Binding-site contacts:
Ligand atom C7 contacts residue ASN12 of chain 5.J at 3.9 Å.
Ligand atom N2 contacts residue ASN12 of chain 5.J at 3.8 Å.
Ligand atom O5 contacts residue ASN12 of chain 5.J at 2.7 Å (h-bond).
Ligand atom O7 contacts residue ASN12 of chain 5.J at 3.7 Å.
Ligand atom C1 contacts residue ASN12 of chain 5.J at 2.1 Å.
Ligand atom C5 contacts residue ASN12 of chain 5.J at 4.1 Å.
Ligand atom C2 contacts residue ASN12 of chain 5.J at 3.2 Å.

This small molecule binds to this protein.
Small molecule (SMILES): CC(=O)N[C@H]1[C@H](O[C@H]2[C@H](O)[C@@H](NC(C)=O)CO[C@@H]2CO)O[C@H](CO)[C@@H](O)[C@@H]1O

Sequence of chain 5.J:
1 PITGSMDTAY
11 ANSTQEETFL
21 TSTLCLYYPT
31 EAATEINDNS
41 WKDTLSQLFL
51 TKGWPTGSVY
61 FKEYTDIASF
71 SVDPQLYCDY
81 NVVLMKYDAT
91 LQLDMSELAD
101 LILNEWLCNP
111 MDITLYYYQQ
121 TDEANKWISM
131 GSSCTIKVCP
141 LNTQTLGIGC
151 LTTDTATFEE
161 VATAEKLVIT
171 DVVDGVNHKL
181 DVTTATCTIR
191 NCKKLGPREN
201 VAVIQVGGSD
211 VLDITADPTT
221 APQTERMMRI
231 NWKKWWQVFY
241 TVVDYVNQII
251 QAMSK